A small-molecule ligand and the protein it binds are described below.
Small molecule (SMILES): CC(=O)N[C@@H]1[C@@H](O)[C@H](O[C@@H]2O[C@H](CO)[C@@H](O[C@@H]3O[C@H](CO)[C@@H](O[C@@H]4O[C@H](CO)[C@@H](O)[C@H](O)[C@H]4NC(C)=O)[C@H](O)[C@H]3NC(C)=O)[C@H](O)[C@H]2NC(C)=O)[C@@H](CO)O[C@H]1O

Binding-site contacts:
Ligand atom O6 contacts residue ASP101 of chain 1.A at 2.5 Å (salt-bridge).
Ligand atom O7 contacts residue TRP62 of chain 1.A at 3.3 Å.
Ligand atom O6 contacts residue VAL109 of chain 1.A at 3.2 Å (h-bond).
Ligand atom C2 contacts residue ALA107 of chain 1.A at 3.5 Å (hydrophobic).
Ligand atom O1 contacts residue VAL109 of chain 1.A at 3.6 Å.
Ligand atom C6 contacts residue ASN103 of chain 1.A at 3.4 Å.
Ligand atom C1 contacts residue TRP62 of chain 1.A at 3.6 Å (hydrophobic).
Ligand atom O6 contacts residue TRP62 of chain 1.A at 2.8 Å (h-bond).
Ligand atom O3 contacts residue TRP63 of chain 1.A at 3.0 Å (h-bond).
Ligand atom C6 contacts residue ASP101 of chain 1.A at 3.2 Å.
Ligand atom C1 contacts residue ALA107 of chain 1.A at 3.6 Å (hydrophobic).
Ligand atom O5 contacts residue ASP52 of chain 1.A at 3.3 Å (salt-bridge).
Ligand atom C4 contacts residue TRP62 of chain 1.A at 3.5 Å (hydrophobic).
Ligand atom O5 contacts residue GLU35 of chain 1.A at 3.7 Å.
Ligand atom C3 contacts residue ASP52 of chain 1.A at 3.5 Å.
Ligand atom C6 contacts residue TRP63 of chain 1.A at 3.5 Å (hydrophobic).
Ligand atom C5 contacts residue GLN57 of chain 1.A at 3.4 Å.
Ligand atom O5 contacts residue ASN59 of chain 1.A at 2.9 Å (h-bond).
Ligand atom C6 contacts residue GLN57 of chain 1.A at 2.9 Å.
Ligand atom C4 contacts residue ASP52 of chain 1.A at 3.4 Å.
Ligand atom C1 contacts residue ASP52 of chain 1.A at 2.9 Å.
Ligand atom C8 contacts residue LEU75 of chain 1.A at 3.4 Å (hydrophobic).
Ligand atom O5 contacts residue VAL109 of chain 1.A at 3.7 Å.
Ligand atom O7 contacts residue ILE58 of chain 1.A at 3.6 Å.
Ligand atom O7 contacts residue TRP63 of chain 1.A at 3.1 Å.
Ligand atom C2 contacts residue ASP52 of chain 1.A at 3.6 Å.
Ligand atom O6 contacts residue TRP108 of chain 1.A at 3.3 Å.
Ligand atom O6 contacts residue ASN59 of chain 1.A at 3.4 Å (h-bond).
Ligand atom C8 contacts residue TRP108 of chain 1.A at 3.0 Å (hydrophobic).
Ligand atom O6 contacts residue TRP63 of chain 1.A at 3.1 Å.
Ligand atom C1 contacts residue ASN59 of chain 1.A at 3.6 Å.
Ligand atom O4 contacts residue ASN59 of chain 1.A at 3.2 Å (h-bond).
Ligand atom C5 contacts residue ASP52 of chain 1.A at 3.3 Å.
Ligand atom N2 contacts residue ASN46 of chain 1.A at 2.9 Å (h-bond).
Ligand atom N2 contacts residue ASP101 of chain 1.A at 3.0 Å (salt-bridge).
Ligand atom C8 contacts residue ASN46 of chain 1.A at 3.6 Å.
Ligand atom N2 contacts residue ALA107 of chain 1.A at 2.8 Å (h-bond).
Ligand atom O6 contacts residue GLU35 of chain 1.A at 3.1 Å (salt-bridge).
Ligand atom O7 contacts residue ASN59 of chain 1.A at 2.9 Å (h-bond).
Ligand atom O6 contacts residue ALA107 of chain 1.A at 3.3 Å (h-bond).

Sequence of chain 1.A:
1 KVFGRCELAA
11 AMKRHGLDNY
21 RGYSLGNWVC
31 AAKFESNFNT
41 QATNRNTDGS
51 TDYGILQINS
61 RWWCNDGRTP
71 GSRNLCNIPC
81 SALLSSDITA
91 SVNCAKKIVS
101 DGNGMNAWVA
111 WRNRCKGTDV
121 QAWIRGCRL